The protein below binds the small molecule below.
Small molecule (SMILES): CC(=O)[C@H]1O[C@@H](OC2=CCC(/C=C(\C)C(=O)N[C@@H]3[C@H](O)[C@@H](O)[C@H]4OCO[C@H]4[C@@H]3O)=CC2=O)[C@@H](O)[C@@H]1O

Binding-site contacts:
Ligand atom O11 contacts residue MG1 of chain 1.NMA at 3.9 Å.
Ligand atom O1 contacts residue FME1 of chain 1.VDB at 4.0 Å.
Ligand atom C4 contacts residue FME1 of chain 1.VDB at 4.2 Å.
Ligand atom C16 contacts residue MG1 of chain 1.NMA at 3.4 Å.
Ligand atom C15 contacts residue MG1 of chain 1.NMA at 2.1 Å.
Ligand atom C13 contacts residue FME1 of chain 1.VDB at 3.8 Å.
Ligand atom C20 contacts residue MG1 of chain 1.NMA at 4.2 Å.
Ligand atom C17 contacts residue MG1 of chain 1.NMA at 3.3 Å.
Ligand atom C16 contacts residue FME1 of chain 1.VDB at 4.4 Å.
Ligand atom C14 contacts residue MG1 of chain 1.NMA at 2.8 Å.
Ligand atom O10 contacts residue MG1 of chain 1.NMA at 4.2 Å.
Ligand atom C19 contacts residue MG1 of chain 1.NMA at 4.4 Å.
Ligand atom N1 contacts residue MG1 of chain 1.NMA at 2.7 Å.
Ligand atom C7 contacts residue FME1 of chain 1.VDB at 4.5 Å.
Ligand atom C11 contacts residue FME1 of chain 1.VDB at 4.0 Å.
Ligand atom O7 contacts residue MG1 of chain 1.NMA at 2.0 Å.
Ligand atom C5 contacts residue FME1 of chain 1.VDB at 4.2 Å.
Ligand atom O6 contacts residue FME1 of chain 1.VDB at 4.3 Å.
Ligand atom C12 contacts residue MG1 of chain 1.NMA at 3.9 Å.